Sequence of chain 16.A:
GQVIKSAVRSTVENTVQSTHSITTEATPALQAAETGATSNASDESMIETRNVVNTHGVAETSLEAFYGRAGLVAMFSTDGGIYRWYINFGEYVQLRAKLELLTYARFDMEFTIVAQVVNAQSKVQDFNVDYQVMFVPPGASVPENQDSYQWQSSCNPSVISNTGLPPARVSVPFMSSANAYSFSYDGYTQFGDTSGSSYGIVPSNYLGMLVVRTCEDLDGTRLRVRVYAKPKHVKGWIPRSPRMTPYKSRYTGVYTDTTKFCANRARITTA

Sequence of chain 17.A:
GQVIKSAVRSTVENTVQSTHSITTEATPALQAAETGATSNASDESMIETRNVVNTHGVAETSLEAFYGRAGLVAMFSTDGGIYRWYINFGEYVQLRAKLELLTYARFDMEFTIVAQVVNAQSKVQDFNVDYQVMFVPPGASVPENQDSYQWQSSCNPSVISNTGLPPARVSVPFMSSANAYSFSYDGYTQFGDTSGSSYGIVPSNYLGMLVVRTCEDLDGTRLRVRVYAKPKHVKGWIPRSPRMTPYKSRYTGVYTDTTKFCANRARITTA

Binding-site contacts:
Ligand atom OXT contacts residue ARG216 of chain 16.A at 3.0 Å (salt-bridge).
Ligand atom OXT contacts residue ASP150 of chain 16.A at 4.3 Å.
Ligand atom N contacts residue CYS1 of chain 17.P at 1.3 Å.
Ligand atom OXT contacts residue MET78 of chain 17.A at 3.5 Å (h-bond).
Ligand atom CA contacts residue MET78 of chain 17.A at 4.0 Å (hydrophobic).
Ligand atom CA contacts residue TRP154 of chain 16.A at 4.3 Å (hydrophobic).
Ligand atom O contacts residue ARG229 of chain 17.A at 2.9 Å (salt-bridge).
Ligand atom CA contacts residue SER151 of chain 16.A at 4.0 Å.
Ligand atom N contacts residue SER151 of chain 16.A at 3.5 Å (h-bond).
Ligand atom O contacts residue LEU75 of chain 17.A at 3.8 Å.
Ligand atom C contacts residue LEU75 of chain 17.A at 4.2 Å (hydrophobic).
Ligand atom O contacts residue TRP154 of chain 16.A at 4.1 Å.
Ligand atom OXT contacts residue CYS1 of chain 17.P at 4.0 Å.
Ligand atom C contacts residue ARG229 of chain 17.A at 3.7 Å.
Ligand atom N contacts residue TYR152 of chain 16.A at 4.2 Å.
Ligand atom C contacts residue CYS1 of chain 17.P at 3.7 Å (hydrophobic).
Ligand atom CA contacts residue LEU75 of chain 17.A at 3.7 Å (hydrophobic).
Ligand atom O contacts residue ARG216 of chain 16.A at 2.9 Å (salt-bridge).
Ligand atom C contacts residue MET78 of chain 17.A at 3.6 Å (hydrophobic).
Ligand atom C contacts residue ARG216 of chain 16.A at 3.6 Å.
Ligand atom CA contacts residue GLN155 of chain 16.A at 4.3 Å.
Ligand atom CA contacts residue CYS1 of chain 17.P at 2.4 Å (hydrophobic).
Ligand atom OXT contacts residue ARG229 of chain 17.A at 3.1 Å (salt-bridge).
Ligand atom N contacts residue MET78 of chain 17.A at 3.8 Å.
Ligand atom N contacts residue ASP150 of chain 16.A at 3.4 Å (salt-bridge).
Ligand atom O contacts residue MET78 of chain 17.A at 3.9 Å.
Ligand atom C contacts residue TRP154 of chain 16.A at 4.1 Å (hydrophobic).

The protein below binds the small molecule below.
Small molecule (SMILES): NCC(=O)O